Binding-site contacts:
Ligand atom C1 contacts residue ASN183 of chain 1.B at 1.4 Å.
Ligand atom N2 contacts residue ASP181 of chain 1.B at 3.9 Å.
Ligand atom C8 contacts residue ASN183 of chain 1.B at 4.0 Å.
Ligand atom C7 contacts residue ASP181 of chain 1.B at 4.4 Å.
Ligand atom O7 contacts residue LEU182 of chain 1.B at 3.5 Å.
Ligand atom O7 contacts residue ARG128 of chain 1.B at 4.0 Å.
Ligand atom C7 contacts residue LEU182 of chain 1.B at 4.5 Å (hydrophobic).
Ligand atom C2 contacts residue ASN183 of chain 1.B at 2.4 Å.
Ligand atom O7 contacts residue TYR200 of chain 1.B at 4.5 Å.
Ligand atom C5 contacts residue ASN183 of chain 1.B at 3.7 Å.
Ligand atom C6 contacts residue GLN345 of chain 1.B at 4.0 Å.
Ligand atom C4 contacts residue ASN183 of chain 1.B at 4.2 Å.
Ligand atom O6 contacts residue GLN345 of chain 1.B at 3.8 Å.
Ligand atom O7 contacts residue ASN183 of chain 1.B at 4.3 Å.
Ligand atom O5 contacts residue ASN183 of chain 1.B at 2.4 Å (h-bond).
Ligand atom C7 contacts residue ASN183 of chain 1.B at 3.6 Å.
Ligand atom C7 contacts residue ARG128 of chain 1.B at 4.4 Å.
Ligand atom O7 contacts residue ASP181 of chain 1.B at 4.0 Å.
Ligand atom C3 contacts residue ASN183 of chain 1.B at 3.7 Å.
Ligand atom C8 contacts residue ARG128 of chain 1.B at 3.9 Å.
Ligand atom N2 contacts residue ASN183 of chain 1.B at 2.8 Å (h-bond).

The small molecule below binds the protein below.
Small molecule (SMILES): CC(=O)N[C@@H]1[C@@H](O)[C@H](O)[C@@H](CO)O[C@H]1O

Sequence of chain 1.B:
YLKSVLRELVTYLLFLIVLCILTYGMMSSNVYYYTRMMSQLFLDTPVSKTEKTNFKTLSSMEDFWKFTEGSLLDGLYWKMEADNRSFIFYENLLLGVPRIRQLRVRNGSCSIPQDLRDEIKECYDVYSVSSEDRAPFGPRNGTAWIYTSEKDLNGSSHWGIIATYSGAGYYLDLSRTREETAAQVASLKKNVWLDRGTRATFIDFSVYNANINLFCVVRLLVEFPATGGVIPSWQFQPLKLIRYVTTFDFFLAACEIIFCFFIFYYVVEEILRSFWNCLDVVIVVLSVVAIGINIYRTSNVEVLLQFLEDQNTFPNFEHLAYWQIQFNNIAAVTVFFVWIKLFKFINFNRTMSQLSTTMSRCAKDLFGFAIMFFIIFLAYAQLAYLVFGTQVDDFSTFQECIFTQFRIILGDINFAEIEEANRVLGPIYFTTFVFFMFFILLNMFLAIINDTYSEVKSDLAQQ